Binding-site contacts:
Ligand atom O7 contacts residue ASN532 of chain 1.A at 3.9 Å.
Ligand atom C4 contacts residue ASN532 of chain 1.A at 4.2 Å.
Ligand atom C1 contacts residue ASN532 of chain 1.A at 1.4 Å.
Ligand atom C5 contacts residue ASN532 of chain 1.A at 3.6 Å.
Ligand atom N2 contacts residue ASN532 of chain 1.A at 2.9 Å (h-bond).
Ligand atom C2 contacts residue ASN532 of chain 1.A at 2.5 Å.
Ligand atom N2 contacts residue ASN530 of chain 1.A at 4.0 Å.
Ligand atom C7 contacts residue ASN532 of chain 1.A at 3.6 Å.
Ligand atom C8 contacts residue LYS529 of chain 1.A at 3.8 Å.
Ligand atom C7 contacts residue ASN530 of chain 1.A at 3.7 Å.
Ligand atom O5 contacts residue ASN532 of chain 1.A at 2.3 Å (h-bond).
Ligand atom O7 contacts residue ASN530 of chain 1.A at 4.2 Å.
Ligand atom C3 contacts residue ASN532 of chain 1.A at 3.8 Å.
Ligand atom C8 contacts residue ASN530 of chain 1.A at 3.5 Å.

Sequence of chain 1.A:
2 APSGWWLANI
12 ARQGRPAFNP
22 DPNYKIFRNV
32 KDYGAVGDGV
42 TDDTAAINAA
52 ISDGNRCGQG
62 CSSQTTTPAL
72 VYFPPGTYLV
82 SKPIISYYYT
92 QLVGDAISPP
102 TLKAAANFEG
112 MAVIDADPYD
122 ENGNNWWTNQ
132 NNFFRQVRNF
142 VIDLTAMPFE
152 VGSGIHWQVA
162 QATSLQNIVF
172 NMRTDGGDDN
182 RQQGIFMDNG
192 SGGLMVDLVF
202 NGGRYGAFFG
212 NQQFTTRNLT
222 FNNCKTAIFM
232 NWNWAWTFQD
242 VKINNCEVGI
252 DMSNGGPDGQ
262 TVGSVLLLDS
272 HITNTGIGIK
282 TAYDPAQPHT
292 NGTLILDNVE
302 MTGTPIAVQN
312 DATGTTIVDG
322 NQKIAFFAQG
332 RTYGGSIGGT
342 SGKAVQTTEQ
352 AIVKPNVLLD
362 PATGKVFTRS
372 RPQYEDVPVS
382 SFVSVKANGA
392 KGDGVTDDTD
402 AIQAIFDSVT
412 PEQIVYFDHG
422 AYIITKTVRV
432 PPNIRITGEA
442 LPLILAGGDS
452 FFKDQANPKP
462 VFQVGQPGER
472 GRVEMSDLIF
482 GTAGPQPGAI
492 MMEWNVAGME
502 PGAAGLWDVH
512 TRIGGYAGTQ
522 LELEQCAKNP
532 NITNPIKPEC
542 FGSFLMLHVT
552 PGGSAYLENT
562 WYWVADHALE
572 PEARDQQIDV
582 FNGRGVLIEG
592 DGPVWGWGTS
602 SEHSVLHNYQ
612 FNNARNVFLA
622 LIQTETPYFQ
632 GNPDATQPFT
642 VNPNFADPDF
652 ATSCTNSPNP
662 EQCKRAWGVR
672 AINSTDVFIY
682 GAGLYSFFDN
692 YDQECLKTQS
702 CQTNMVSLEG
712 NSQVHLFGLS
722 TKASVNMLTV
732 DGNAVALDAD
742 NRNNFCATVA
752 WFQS

The protein below binds the small molecule below.
Small molecule (SMILES): CC(=O)N[C@@H]1[C@@H](O)[C@H](O)[C@@H](CO)O[C@H]1O